Binding-site contacts:
Ligand atom O4 contacts residue TYR113 of chain 1.A at 3.4 Å.
Ligand atom C1 contacts residue ASN50 of chain 1.A at 1.5 Å.
Ligand atom C4 contacts residue ASN50 of chain 1.A at 4.4 Å.
Ligand atom O3 contacts residue SER157 of chain 1.A at 4.0 Å.
Ligand atom N2 contacts residue ASN50 of chain 1.A at 2.9 Å (h-bond).
Ligand atom N2 contacts residue SER157 of chain 1.A at 3.9 Å.
Ligand atom C8 contacts residue ASP145 of chain 1.A at 3.1 Å.
Ligand atom C2 contacts residue VAL115 of chain 1.A at 4.4 Å (hydrophobic).
Ligand atom C2 contacts residue TYR113 of chain 1.A at 4.1 Å (hydrophobic).
Ligand atom C4 contacts residue TYR113 of chain 1.A at 4.3 Å (hydrophobic).
Ligand atom O2 contacts residue VAL115 of chain 1.A at 3.1 Å.
Ligand atom O5 contacts residue ASN50 of chain 1.A at 2.5 Å (h-bond).
Ligand atom C8 contacts residue TYR158 of chain 1.A at 3.5 Å (hydrophobic).
Ligand atom C8 contacts residue SER157 of chain 1.A at 3.9 Å.
Ligand atom C1 contacts residue SER157 of chain 1.A at 3.5 Å.
Ligand atom C7 contacts residue TYR158 of chain 1.A at 4.5 Å (hydrophobic).
Ligand atom O5 contacts residue SER157 of chain 1.A at 4.2 Å.
Ligand atom C7 contacts residue SER157 of chain 1.A at 4.1 Å.
Ligand atom C2 contacts residue SER157 of chain 1.A at 3.9 Å.
Ligand atom C2 contacts residue ASN50 of chain 1.A at 2.5 Å.
Ligand atom O2 contacts residue TYR113 of chain 1.A at 3.1 Å (h-bond).
Ligand atom O4 contacts residue SER157 of chain 1.A at 4.2 Å.
Ligand atom C5 contacts residue SER157 of chain 1.A at 3.9 Å.
Ligand atom C7 contacts residue ASN50 of chain 1.A at 4.0 Å.
Ligand atom C6 contacts residue TYR113 of chain 1.A at 3.9 Å (hydrophobic).
Ligand atom O6 contacts residue GLN159 of chain 1.A at 3.2 Å (h-bond).
Ligand atom C6 contacts residue GLN159 of chain 1.A at 4.4 Å.
Ligand atom C3 contacts residue SER157 of chain 1.A at 3.5 Å.
Ligand atom C5 contacts residue TYR113 of chain 1.A at 3.8 Å (hydrophobic).
Ligand atom O6 contacts residue TYR113 of chain 1.A at 3.8 Å.
Ligand atom C4 contacts residue SER157 of chain 1.A at 4.2 Å.
Ligand atom C1 contacts residue TYR113 of chain 1.A at 4.0 Å (hydrophobic).
Ligand atom C5 contacts residue ASN50 of chain 1.A at 3.8 Å.
Ligand atom C3 contacts residue ASN50 of chain 1.A at 3.9 Å.
Ligand atom N2 contacts residue TYR158 of chain 1.A at 4.4 Å.

The small molecule below binds the protein below.
Small molecule (SMILES): CC(=O)N[C@H]1[C@H](O[C@H]2[C@H](O)[C@@H](NC(C)=O)CO[C@@H]2CO)O[C@H](CO)[C@@H](O[C@@H]2O[C@H](CO)[C@@H](O)[C@H](O)[C@H]2O)[C@@H]1O

Sequence of chain 1.A:
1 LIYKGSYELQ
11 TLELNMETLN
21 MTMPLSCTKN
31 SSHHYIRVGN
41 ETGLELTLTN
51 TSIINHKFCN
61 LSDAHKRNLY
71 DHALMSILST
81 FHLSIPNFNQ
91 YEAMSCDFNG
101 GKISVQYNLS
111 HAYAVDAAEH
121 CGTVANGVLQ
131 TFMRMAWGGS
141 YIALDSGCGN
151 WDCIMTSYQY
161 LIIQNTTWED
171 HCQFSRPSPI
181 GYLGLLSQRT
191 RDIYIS